Sequence of chain 2.B:
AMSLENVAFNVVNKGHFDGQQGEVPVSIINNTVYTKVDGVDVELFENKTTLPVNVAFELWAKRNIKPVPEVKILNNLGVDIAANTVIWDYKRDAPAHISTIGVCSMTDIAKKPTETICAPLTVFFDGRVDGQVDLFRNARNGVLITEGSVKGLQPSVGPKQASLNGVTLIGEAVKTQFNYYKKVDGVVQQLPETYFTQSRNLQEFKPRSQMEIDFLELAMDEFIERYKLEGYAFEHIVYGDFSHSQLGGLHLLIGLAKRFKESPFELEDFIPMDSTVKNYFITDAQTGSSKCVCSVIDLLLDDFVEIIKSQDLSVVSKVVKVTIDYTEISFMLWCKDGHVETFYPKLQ

Binding-site contacts:
Ligand atom C7 contacts residue VAL134 of chain 2.B at 3.8 Å (hydrophobic).
Ligand atom C4 contacts residue ARG138 of chain 2.B at 3.8 Å.
Ligand atom N contacts residue LEU154 of chain 2.B at 3.8 Å.
Ligand atom C6 contacts residue VAL134 of chain 2.B at 4.1 Å (hydrophobic).
Ligand atom C3 contacts residue LEU154 of chain 2.B at 3.6 Å (hydrophobic).
Ligand atom C6 contacts residue VAL151 of chain 2.B at 3.7 Å (hydrophobic).
Ligand atom C5 contacts residue LEU154 of chain 2.B at 3.7 Å (hydrophobic).
Ligand atom O contacts residue GLY187 of chain 2.B at 3.3 Å (h-bond).
Ligand atom C4 contacts residue LEU154 of chain 2.B at 3.6 Å (hydrophobic).
Ligand atom C6 contacts residue LYS152 of chain 2.B at 4.4 Å.
Ligand atom C6 contacts residue LEU154 of chain 2.B at 3.8 Å (hydrophobic).
Ligand atom C1 contacts residue GLY187 of chain 2.B at 4.3 Å.
Ligand atom N contacts residue VAL189 of chain 2.B at 4.3 Å.
Ligand atom C3 contacts residue ARG138 of chain 2.B at 4.1 Å.
Ligand atom C6 contacts residue ARG138 of chain 2.B at 3.2 Å.
Ligand atom C contacts residue GLY187 of chain 2.B at 3.4 Å.
Ligand atom C5 contacts residue ARG138 of chain 2.B at 3.1 Å.
Ligand atom C5 contacts residue LYS152 of chain 2.B at 3.5 Å.
Ligand atom C7 contacts residue ARG138 of chain 2.B at 3.6 Å.
Ligand atom C7 contacts residue PHE137 of chain 2.B at 4.2 Å (hydrophobic).
Ligand atom C5 contacts residue VAL151 of chain 2.B at 4.1 Å (hydrophobic).
Ligand atom O1 contacts residue PHE137 of chain 2.B at 4.2 Å.
Ligand atom C2 contacts residue ARG138 of chain 2.B at 4.3 Å.
Ligand atom C8 contacts residue PHE137 of chain 2.B at 4.2 Å (hydrophobic).
Ligand atom C8 contacts residue LEU154 of chain 2.B at 3.7 Å (hydrophobic).
Ligand atom C contacts residue LYS184 of chain 2.B at 3.8 Å.
Ligand atom C1 contacts residue VAL189 of chain 2.B at 3.8 Å (hydrophobic).
Ligand atom O1 contacts residue ARG138 of chain 2.B at 3.3 Å.
Ligand atom O1 contacts residue LYS184 of chain 2.B at 3.1 Å (salt-bridge).
Ligand atom N contacts residue ARG138 of chain 2.B at 4.4 Å.
Ligand atom O contacts residue LYS184 of chain 2.B at 3.0 Å (salt-bridge).
Ligand atom C1 contacts residue LYS184 of chain 2.B at 4.0 Å.
Ligand atom C2 contacts residue LYS184 of chain 2.B at 3.9 Å.
Ligand atom O contacts residue ARG138 of chain 2.B at 4.1 Å.
Ligand atom C2 contacts residue VAL189 of chain 2.B at 3.9 Å (hydrophobic).
Ligand atom C8 contacts residue ARG138 of chain 2.B at 3.5 Å.
Ligand atom C contacts residue ARG138 of chain 2.B at 4.5 Å.
Ligand atom C4 contacts residue LYS152 of chain 2.B at 4.3 Å.
Ligand atom C7 contacts residue LEU154 of chain 2.B at 3.6 Å (hydrophobic).
Ligand atom O1 contacts residue VAL189 of chain 2.B at 4.2 Å.

The protein below binds the small molecule below.
Small molecule (SMILES): COCC(=O)Nc1ccccc1